Sequence of chain 2.A:
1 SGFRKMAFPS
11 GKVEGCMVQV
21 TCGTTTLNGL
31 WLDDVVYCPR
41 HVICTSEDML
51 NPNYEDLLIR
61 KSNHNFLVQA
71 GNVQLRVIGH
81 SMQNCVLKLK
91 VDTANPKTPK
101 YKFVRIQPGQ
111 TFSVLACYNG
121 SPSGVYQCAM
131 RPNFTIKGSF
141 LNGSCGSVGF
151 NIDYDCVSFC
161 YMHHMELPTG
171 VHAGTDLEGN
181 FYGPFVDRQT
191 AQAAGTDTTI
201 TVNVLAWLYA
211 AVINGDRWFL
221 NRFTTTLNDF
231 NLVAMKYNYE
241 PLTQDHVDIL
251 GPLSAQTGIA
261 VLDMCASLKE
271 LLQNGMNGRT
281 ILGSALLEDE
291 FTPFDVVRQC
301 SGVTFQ

Binding-site contacts:
Ligand atom F1 contacts residue MET165 of chain 1.A at 3.4 Å.
Ligand atom C18 contacts residue CYS145 of chain 1.A at 1.9 Å (hydrophobic).
Ligand atom F3 contacts residue THR190 of chain 1.A at 2.9 Å.
Ligand atom O2 contacts residue GLN189 of chain 1.A at 3.4 Å.
Ligand atom C22 contacts residue THR26 of chain 1.A at 3.5 Å.
Ligand atom O6 contacts residue HIS163 of chain 1.A at 2.7 Å (h-bond).
Ligand atom C23 contacts residue CYS145 of chain 1.A at 3.1 Å (hydrophobic).
Ligand atom F1 contacts residue GLU166 of chain 1.A at 2.7 Å.
Ligand atom C16 contacts residue GLU166 of chain 1.A at 3.5 Å.
Ligand atom O3 contacts residue MET165 of chain 1.A at 3.4 Å.
Ligand atom N2 contacts residue GLU166 of chain 1.A at 2.9 Å (salt-bridge).
Ligand atom O4 contacts residue CYS145 of chain 1.A at 2.7 Å (h-bond).
Ligand atom C17 contacts residue CYS145 of chain 1.A at 2.7 Å (hydrophobic).
Ligand atom N3 contacts residue CYS145 of chain 1.A at 3.0 Å (h-bond).
Ligand atom F3 contacts residue GLN192 of chain 1.A at 3.3 Å.
Ligand atom F1 contacts residue LEU167 of chain 1.A at 3.2 Å.
Ligand atom C14 contacts residue GLU166 of chain 1.A at 3.3 Å.
Ligand atom O5 contacts residue CYS145 of chain 1.A at 3.0 Å (h-bond).
Ligand atom N4 contacts residue ASN142 of chain 1.A at 3.0 Å (h-bond).
Ligand atom O5 contacts residue ASN142 of chain 1.A at 3.3 Å (h-bond).
Ligand atom O4 contacts residue HIS41 of chain 1.A at 2.7 Å (h-bond).
Ligand atom N3 contacts residue HIS164 of chain 1.A at 2.9 Å (h-bond).
Ligand atom O5 contacts residue SER144 of chain 1.A at 3.0 Å (h-bond).
Ligand atom F4 contacts residue THR26 of chain 1.A at 3.3 Å.
Ligand atom F5 contacts residue ASN142 of chain 1.A at 2.9 Å.
Ligand atom C22 contacts residue GLY143 of chain 1.A at 3.3 Å.
Ligand atom C19 contacts residue ASN142 of chain 1.A at 3.1 Å.
Ligand atom C2 contacts residue HIS164 of chain 1.A at 3.5 Å.
Ligand atom F3 contacts residue MET165 of chain 1.A at 3.5 Å.
Ligand atom C22 contacts residue ASN142 of chain 1.A at 3.2 Å.
Ligand atom C19 contacts residue CYS145 of chain 1.A at 2.9 Å (hydrophobic).
Ligand atom N5 contacts residue GLU166 of chain 1.A at 3.1 Å (salt-bridge).
Ligand atom C21 contacts residue ASN142 of chain 1.A at 3.5 Å.
Ligand atom N5 contacts residue PHE140 of chain 1.A at 3.0 Å (h-bond).
Ligand atom C7 contacts residue TYR54 of chain 1.A at 3.5 Å (hydrophobic).
Ligand atom F4 contacts residue THR25 of chain 1.A at 3.1 Å.
Ligand atom O3 contacts residue GLU166 of chain 1.A at 3.0 Å (salt-bridge).
Ligand atom C19 contacts residue GLY143 of chain 1.A at 3.5 Å.
Ligand atom C27 contacts residue GLU166 of chain 1.A at 3.5 Å.
Ligand atom O5 contacts residue GLY143 of chain 1.A at 2.6 Å (h-bond).

Sequence of chain 1.A:
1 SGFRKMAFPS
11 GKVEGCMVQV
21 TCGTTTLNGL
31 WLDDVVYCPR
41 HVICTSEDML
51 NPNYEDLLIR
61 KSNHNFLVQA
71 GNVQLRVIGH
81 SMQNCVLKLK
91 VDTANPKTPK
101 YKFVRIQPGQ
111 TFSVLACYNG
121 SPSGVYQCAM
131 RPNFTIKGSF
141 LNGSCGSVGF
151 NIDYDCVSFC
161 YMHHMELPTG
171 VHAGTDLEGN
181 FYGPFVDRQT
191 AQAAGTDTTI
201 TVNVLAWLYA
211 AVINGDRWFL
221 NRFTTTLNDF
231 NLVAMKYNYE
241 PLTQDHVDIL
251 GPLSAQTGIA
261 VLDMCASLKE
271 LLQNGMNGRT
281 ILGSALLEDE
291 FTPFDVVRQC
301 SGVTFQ

The small molecule below binds the protein below.
Small molecule (SMILES): CC(C)(C)[C@H](NC(=O)C(F)(F)F)C(=O)N1C[C@H]2[C@@H]([C@H]1C(=O)N[C@@H](C[C@@H]1CCCNC1=O)[C@@H](O)C(=O)N1CC(F)(F)C1)C2(C)C